Sequence of chain 1.D:
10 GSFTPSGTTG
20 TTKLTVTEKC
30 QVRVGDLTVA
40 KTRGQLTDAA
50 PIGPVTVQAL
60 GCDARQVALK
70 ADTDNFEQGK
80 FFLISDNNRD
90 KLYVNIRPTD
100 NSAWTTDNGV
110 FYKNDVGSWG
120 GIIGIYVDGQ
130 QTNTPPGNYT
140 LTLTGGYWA

Binding-site contacts:
Ligand atom C1 contacts residue PRO50 of chain 1.D at 4.1 Å (hydrophobic).
Ligand atom O15 contacts residue PRO53 of chain 1.D at 3.3 Å.
Ligand atom O2 contacts residue PRO53 of chain 1.D at 3.5 Å.
Ligand atom O15 contacts residue ILE51 of chain 1.D at 4.0 Å.
Ligand atom CL2 contacts residue GLY123 of chain 1.D at 3.6 Å.
Ligand atom C14 contacts residue ILE51 of chain 1.D at 3.0 Å (hydrophobic).
Ligand atom CL1 contacts residue GLY52 of chain 1.D at 3.2 Å.
Ligand atom CL1 contacts residue ILE51 of chain 1.D at 4.1 Å.
Ligand atom N2 contacts residue PRO50 of chain 1.D at 4.1 Å.
Ligand atom C2 contacts residue PRO50 of chain 1.D at 3.8 Å (hydrophobic).
Ligand atom O15 contacts residue GLY52 of chain 1.D at 3.6 Å.
Ligand atom CL2 contacts residue TYR125 of chain 1.D at 3.9 Å.
Ligand atom C8 contacts residue PRO53 of chain 1.D at 3.8 Å (hydrophobic).
Ligand atom CL1 contacts residue TYR125 of chain 1.D at 3.6 Å.
Ligand atom O16 contacts residue ILE51 of chain 1.D at 3.4 Å (h-bond).
Ligand atom C4 contacts residue PRO50 of chain 1.D at 3.8 Å (hydrophobic).
Ligand atom O2 contacts residue PRO50 of chain 1.D at 4.0 Å.
Ligand atom O9A contacts residue ILE121 of chain 1.D at 3.7 Å.
Ligand atom O16 contacts residue GLY52 of chain 1.D at 4.2 Å.
Ligand atom C1 contacts residue TYR125 of chain 1.D at 3.6 Å (hydrophobic).
Ligand atom CL1 contacts residue PRO50 of chain 1.D at 3.6 Å.
Ligand atom O16 contacts residue VAL38 of chain 1.D at 4.0 Å.
Ligand atom C12 contacts residue PRO50 of chain 1.D at 4.0 Å (hydrophobic).
Ligand atom C13 contacts residue GLY52 of chain 1.D at 4.0 Å.
Ligand atom C15 contacts residue PRO53 of chain 1.D at 4.2 Å (hydrophobic).
Ligand atom CL1 contacts residue PRO53 of chain 1.D at 4.2 Å.
Ligand atom C13 contacts residue PRO50 of chain 1.D at 3.3 Å (hydrophobic).
Ligand atom O9B contacts residue PRO53 of chain 1.D at 4.1 Å.
Ligand atom O4 contacts residue PRO50 of chain 1.D at 3.3 Å.
Ligand atom CL2 contacts residue THR98 of chain 1.D at 4.1 Å.
Ligand atom O2 contacts residue GLY52 of chain 1.D at 3.6 Å.
Ligand atom CL2 contacts residue ILE121 of chain 1.D at 4.0 Å.
Ligand atom C14 contacts residue PRO50 of chain 1.D at 3.8 Å (hydrophobic).
Ligand atom C13 contacts residue ILE51 of chain 1.D at 3.8 Å (hydrophobic).
Ligand atom CL1 contacts residue GLY123 of chain 1.D at 3.8 Å.
Ligand atom CL2 contacts residue PRO53 of chain 1.D at 3.7 Å.
Ligand atom C14 contacts residue GLY52 of chain 1.D at 4.0 Å.
Ligand atom C15 contacts residue ILE51 of chain 1.D at 3.3 Å (hydrophobic).
Ligand atom CL1 contacts residue ILE124 of chain 1.D at 3.3 Å.
Ligand atom C15 contacts residue GLY52 of chain 1.D at 3.7 Å.

The small molecule below binds the protein below.
Small molecule (SMILES): O=C(O)CCC(=O)OC[C@@H](NC(=O)C(Cl)Cl)[C@H](O)c1ccc([N+](=O)[O-])cc1